Sequence of chain 3.E:
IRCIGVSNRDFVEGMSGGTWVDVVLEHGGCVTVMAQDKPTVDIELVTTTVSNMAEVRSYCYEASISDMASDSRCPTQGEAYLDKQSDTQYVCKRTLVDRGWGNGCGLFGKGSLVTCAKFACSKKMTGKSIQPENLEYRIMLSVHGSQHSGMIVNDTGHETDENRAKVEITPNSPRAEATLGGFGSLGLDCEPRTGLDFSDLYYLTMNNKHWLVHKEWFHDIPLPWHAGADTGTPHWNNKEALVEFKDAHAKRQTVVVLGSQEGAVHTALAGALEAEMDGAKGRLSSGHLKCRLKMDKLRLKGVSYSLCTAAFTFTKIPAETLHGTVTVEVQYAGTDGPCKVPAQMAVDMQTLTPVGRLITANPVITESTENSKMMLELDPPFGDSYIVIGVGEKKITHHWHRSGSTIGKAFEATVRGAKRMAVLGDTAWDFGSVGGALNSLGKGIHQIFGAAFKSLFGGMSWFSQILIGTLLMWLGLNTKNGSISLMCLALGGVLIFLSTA

This small molecule binds to this protein.
Small molecule (SMILES): CC(=O)N[C@H]1[C@H](O[C@H]2[C@H](O)[C@@H](NC(C)=O)CO[C@@H]2CO)O[C@H](CO)[C@@H](O)[C@@H]1O

Binding-site contacts:
Ligand atom C2 contacts residue THR156 of chain 3.E at 4.2 Å.
Ligand atom C2 contacts residue ASN154 of chain 3.E at 3.5 Å.
Ligand atom N2 contacts residue THR156 of chain 3.E at 3.6 Å (h-bond).
Ligand atom C1 contacts residue THR156 of chain 3.E at 3.6 Å.
Ligand atom C8 contacts residue ASN154 of chain 3.E at 3.6 Å.
Ligand atom C7 contacts residue ASN154 of chain 3.E at 3.3 Å.
Ligand atom N2 contacts residue ASN154 of chain 3.E at 3.8 Å.
Ligand atom C1 contacts residue ASN154 of chain 3.E at 3.4 Å.
Ligand atom O7 contacts residue ASN154 of chain 3.E at 2.6 Å (h-bond).
Ligand atom C6 contacts residue MET151 of chain 3.E at 4.5 Å (hydrophobic).
Ligand atom C8 contacts residue THR156 of chain 3.E at 4.0 Å.
Ligand atom C7 contacts residue THR156 of chain 3.E at 3.9 Å.
Ligand atom O6 contacts residue MET151 of chain 3.E at 3.4 Å.
Ligand atom O5 contacts residue ASN154 of chain 3.E at 4.0 Å.